Binding-site contacts:
Ligand atom C7 contacts residue GLN67 of chain 1.A at 4.4 Å.
Ligand atom C8 contacts residue ASP88 of chain 1.A at 3.4 Å.
Ligand atom O7 contacts residue ASN91 of chain 1.A at 3.7 Å.
Ligand atom C3 contacts residue ASP88 of chain 1.A at 4.0 Å.
Ligand atom C8 contacts residue GLY66 of chain 1.A at 4.2 Å.
Ligand atom C8 contacts residue GLN64 of chain 1.A at 4.4 Å.
Ligand atom O7 contacts residue GLY66 of chain 1.A at 4.4 Å.
Ligand atom O7 contacts residue GLN67 of chain 1.A at 3.9 Å.
Ligand atom C7 contacts residue ASN91 of chain 1.A at 3.5 Å.
Ligand atom C7 contacts residue ASP88 of chain 1.A at 3.6 Å.
Ligand atom C7 contacts residue GLY66 of chain 1.A at 4.5 Å.
Ligand atom C8 contacts residue PRO63 of chain 1.A at 3.2 Å (hydrophobic).
Ligand atom C2 contacts residue ASN91 of chain 1.A at 2.5 Å.
Ligand atom C2 contacts residue ASP88 of chain 1.A at 3.9 Å.
Ligand atom C8 contacts residue GLN67 of chain 1.A at 4.0 Å.
Ligand atom O6 contacts residue ASN91 of chain 1.A at 4.5 Å.
Ligand atom O5 contacts residue ASN91 of chain 1.A at 2.4 Å (h-bond).
Ligand atom O3 contacts residue ASP88 of chain 1.A at 4.4 Å.
Ligand atom C5 contacts residue ASN91 of chain 1.A at 3.7 Å.
Ligand atom C4 contacts residue ASN91 of chain 1.A at 4.3 Å.
Ligand atom N2 contacts residue ASN91 of chain 1.A at 2.9 Å (h-bond).
Ligand atom C1 contacts residue ASP88 of chain 1.A at 4.4 Å.
Ligand atom N2 contacts residue ASP88 of chain 1.A at 2.9 Å (salt-bridge).
Ligand atom C3 contacts residue ASN91 of chain 1.A at 3.8 Å.
Ligand atom C1 contacts residue ASN91 of chain 1.A at 1.4 Å.

Sequence of chain 1.A:
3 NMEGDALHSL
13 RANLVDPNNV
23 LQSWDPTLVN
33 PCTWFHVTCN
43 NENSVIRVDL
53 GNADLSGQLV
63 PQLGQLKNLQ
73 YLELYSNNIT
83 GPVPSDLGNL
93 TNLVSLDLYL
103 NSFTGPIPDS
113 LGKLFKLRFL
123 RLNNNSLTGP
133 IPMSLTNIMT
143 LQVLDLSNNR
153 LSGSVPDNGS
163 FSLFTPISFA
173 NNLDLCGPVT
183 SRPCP

The protein below binds the small molecule below.
Small molecule (SMILES): CC(=O)N[C@@H]1[C@@H](O)[C@H](O)[C@@H](CO)O[C@H]1O